The protein below binds the small molecule below.
Small molecule (SMILES): CC(=O)N[C@H]1[C@H](O[C@H]2[C@H](O)[C@@H](NC(C)=O)CO[C@@H]2CO)O[C@H](CO)[C@@H](O)[C@@H]1O

Binding-site contacts:
Ligand atom C2 contacts residue ASN457 of chain 1.A at 2.5 Å.
Ligand atom C1 contacts residue ASN457 of chain 1.A at 1.4 Å.
Ligand atom C8 contacts residue ASN457 of chain 1.A at 4.2 Å.
Ligand atom C7 contacts residue ASN457 of chain 1.A at 3.1 Å.
Ligand atom C5 contacts residue ASN457 of chain 1.A at 3.7 Å.
Ligand atom C7 contacts residue VAL221 of chain 1.A at 3.9 Å (hydrophobic).
Ligand atom O7 contacts residue ASN457 of chain 1.A at 2.9 Å (h-bond).
Ligand atom N2 contacts residue ASN457 of chain 1.A at 2.9 Å (h-bond).
Ligand atom O7 contacts residue SER218 of chain 1.A at 4.2 Å.
Ligand atom C8 contacts residue LEU455 of chain 1.A at 3.3 Å (hydrophobic).
Ligand atom C4 contacts residue ASN457 of chain 1.A at 4.2 Å.
Ligand atom C8 contacts residue VAL221 of chain 1.A at 3.7 Å (hydrophobic).
Ligand atom O5 contacts residue ASN457 of chain 1.A at 2.4 Å (h-bond).
Ligand atom O7 contacts residue VAL221 of chain 1.A at 3.8 Å.
Ligand atom C8 contacts residue TYR456 of chain 1.A at 4.5 Å (hydrophobic).
Ligand atom C3 contacts residue ASN457 of chain 1.A at 3.8 Å.
Ligand atom C7 contacts residue LEU455 of chain 1.A at 4.5 Å (hydrophobic).

Sequence of chain 1.A:
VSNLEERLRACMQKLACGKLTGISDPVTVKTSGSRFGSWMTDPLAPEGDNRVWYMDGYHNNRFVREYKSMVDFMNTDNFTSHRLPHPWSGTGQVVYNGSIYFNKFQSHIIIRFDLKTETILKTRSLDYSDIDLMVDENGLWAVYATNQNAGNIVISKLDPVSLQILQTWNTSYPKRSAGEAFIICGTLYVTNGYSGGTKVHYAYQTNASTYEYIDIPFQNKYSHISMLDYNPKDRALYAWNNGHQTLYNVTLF